Sequence of chain 1.A:
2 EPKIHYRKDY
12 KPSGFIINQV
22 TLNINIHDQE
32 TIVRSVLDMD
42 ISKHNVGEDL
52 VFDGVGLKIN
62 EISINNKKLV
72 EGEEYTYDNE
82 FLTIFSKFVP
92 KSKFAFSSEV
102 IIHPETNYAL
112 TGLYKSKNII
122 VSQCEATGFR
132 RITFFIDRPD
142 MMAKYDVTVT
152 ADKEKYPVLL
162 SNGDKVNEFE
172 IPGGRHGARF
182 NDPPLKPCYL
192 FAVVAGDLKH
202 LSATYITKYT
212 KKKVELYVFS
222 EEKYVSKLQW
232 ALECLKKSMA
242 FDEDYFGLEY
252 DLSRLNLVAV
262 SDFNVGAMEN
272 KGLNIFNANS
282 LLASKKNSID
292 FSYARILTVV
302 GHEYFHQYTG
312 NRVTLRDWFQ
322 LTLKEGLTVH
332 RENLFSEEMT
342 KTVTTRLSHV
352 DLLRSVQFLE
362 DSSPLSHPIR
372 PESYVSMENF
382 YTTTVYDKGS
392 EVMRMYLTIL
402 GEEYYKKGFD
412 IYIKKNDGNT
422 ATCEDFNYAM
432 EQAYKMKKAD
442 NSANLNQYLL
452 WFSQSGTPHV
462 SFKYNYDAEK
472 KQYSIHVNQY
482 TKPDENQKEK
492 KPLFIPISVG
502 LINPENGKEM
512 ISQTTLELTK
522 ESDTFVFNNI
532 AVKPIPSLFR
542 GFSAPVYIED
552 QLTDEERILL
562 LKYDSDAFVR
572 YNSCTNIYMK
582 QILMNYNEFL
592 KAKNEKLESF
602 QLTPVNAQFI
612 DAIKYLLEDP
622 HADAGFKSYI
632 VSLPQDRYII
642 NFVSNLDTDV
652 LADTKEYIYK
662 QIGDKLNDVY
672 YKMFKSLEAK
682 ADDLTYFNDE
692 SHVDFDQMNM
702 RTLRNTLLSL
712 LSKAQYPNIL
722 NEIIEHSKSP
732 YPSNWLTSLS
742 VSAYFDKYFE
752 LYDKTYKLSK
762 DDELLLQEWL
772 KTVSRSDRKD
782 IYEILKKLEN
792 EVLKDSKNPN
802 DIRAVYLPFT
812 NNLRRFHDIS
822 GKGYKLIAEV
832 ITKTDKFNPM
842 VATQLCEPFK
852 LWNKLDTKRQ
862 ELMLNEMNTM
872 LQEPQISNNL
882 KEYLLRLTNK

A small-molecule ligand and the protein it binds are described below.
Small molecule (SMILES): O=C(CNc1cccc(F)c1)N[C@@H](C(=O)NO)c1ccc(Br)cc1

Binding-site contacts:
Ligand atom C07 contacts residue ZN1 of chain 1.K at 2.8 Å.
Ligand atom O09 contacts residue GLU304 of chain 1.A at 2.4 Å (salt-bridge).
Ligand atom C24 contacts residue GLU126 of chain 1.A at 3.6 Å.
Ligand atom F20 contacts residue TYR382 of chain 1.A at 3.3 Å.
Ligand atom F20 contacts residue THR383 of chain 1.A at 2.8 Å.
Ligand atom C18 contacts residue TYR382 of chain 1.A at 3.1 Å (hydrophobic).
Ligand atom O09 contacts residue ZN1 of chain 1.K at 2.2 Å.
Ligand atom C16 contacts residue GOL1 of chain 1.F at 3.3 Å.
Ligand atom N11 contacts residue TYR387 of chain 1.A at 3.6 Å.
Ligand atom C05 contacts residue VAL266 of chain 1.A at 3.6 Å (hydrophobic).
Ligand atom O22 contacts residue VAL266 of chain 1.A at 3.6 Å.
Ligand atom N08 contacts residue ZN1 of chain 1.K at 2.9 Å.
Ligand atom C06 contacts residue ALA268 of chain 1.A at 3.3 Å (hydrophobic).
Ligand atom O10 contacts residue ZN1 of chain 1.K at 2.0 Å.
Ligand atom C13 contacts residue GOL1 of chain 1.F at 3.0 Å.
Ligand atom N08 contacts residue GLU270 of chain 1.A at 3.6 Å (salt-bridge).
Ligand atom O10 contacts residue TYR387 of chain 1.A at 2.5 Å (h-bond).
Ligand atom F20 contacts residue TYR387 of chain 1.A at 3.7 Å.
Ligand atom C03 contacts residue TYR382 of chain 1.A at 3.3 Å (hydrophobic).
Ligand atom N08 contacts residue ALA268 of chain 1.A at 2.9 Å (h-bond).
Ligand atom C12 contacts residue GOL1 of chain 1.F at 3.3 Å.
Ligand atom C04 contacts residue TYR387 of chain 1.A at 3.4 Å (hydrophobic).
Ligand atom O10 contacts residue HIS303 of chain 1.A at 3.5 Å (h-bond).
Ligand atom BR01 contacts residue GLU126 of chain 1.A at 3.4 Å.
Ligand atom C05 contacts residue TYR387 of chain 1.A at 3.5 Å (hydrophobic).
Ligand atom C07 contacts residue TYR387 of chain 1.A at 3.4 Å (hydrophobic).
Ligand atom O22 contacts residue GLY267 of chain 1.A at 2.8 Å (h-bond).
Ligand atom N14 contacts residue TYR387 of chain 1.A at 3.6 Å.
Ligand atom O09 contacts residue GLU270 of chain 1.A at 2.9 Å (salt-bridge).
Ligand atom O09 contacts residue HIS303 of chain 1.A at 3.2 Å.
Ligand atom O10 contacts residue GLU326 of chain 1.A at 2.8 Å (salt-bridge).
Ligand atom O22 contacts residue GOL1 of chain 1.F at 3.3 Å (h-bond).
Ligand atom F20 contacts residue THR384 of chain 1.A at 3.2 Å.
Ligand atom C19 contacts residue TYR382 of chain 1.A at 3.6 Å (hydrophobic).
Ligand atom C02 contacts residue TYR382 of chain 1.A at 3.7 Å (hydrophobic).
Ligand atom O22 contacts residue ALA268 of chain 1.A at 3.2 Å (h-bond).
Ligand atom N08 contacts residue GLU304 of chain 1.A at 3.0 Å (salt-bridge).
Ligand atom C07 contacts residue ALA268 of chain 1.A at 3.6 Å (hydrophobic).
Ligand atom C06 contacts residue TYR387 of chain 1.A at 3.6 Å (hydrophobic).
Ligand atom O09 contacts residue HIS307 of chain 1.A at 3.0 Å.